Sequence of chain 1.A:
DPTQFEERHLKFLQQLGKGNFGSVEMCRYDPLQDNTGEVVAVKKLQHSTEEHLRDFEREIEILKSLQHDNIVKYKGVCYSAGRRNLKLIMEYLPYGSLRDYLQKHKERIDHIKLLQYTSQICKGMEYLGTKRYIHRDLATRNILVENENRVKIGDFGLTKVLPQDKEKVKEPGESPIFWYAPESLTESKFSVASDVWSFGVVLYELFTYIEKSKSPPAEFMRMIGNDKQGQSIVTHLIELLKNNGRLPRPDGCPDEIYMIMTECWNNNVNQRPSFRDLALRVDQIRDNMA

A protein and the small-molecule ligand that binds it are described below.
Small molecule (SMILES): CCc1cc(O)c(F)cc1-c1cc(N[C@@H](C)CO)c2nc(NCCCCCN(C)C)ncc2c1

Binding-site contacts:
Ligand atom C20 contacts residue PRO117 of chain 1.A at 3.6 Å (hydrophobic).
Ligand atom F contacts residue ASP178 of chain 1.A at 3.1 Å.
Ligand atom C24 contacts residue ALA64 of chain 1.A at 3.6 Å (hydrophobic).
Ligand atom C3 contacts residue GLU82 of chain 1.A at 3.4 Å.
Ligand atom N1 contacts residue LEU167 of chain 1.A at 3.7 Å.
Ligand atom C23 contacts residue LEU116 of chain 1.A at 3.6 Å (hydrophobic).
Ligand atom C5 contacts residue ASP178 of chain 1.A at 3.3 Å.
Ligand atom C4 contacts residue GLU82 of chain 1.A at 3.4 Å.
Ligand atom F contacts residue VAL95 of chain 1.A at 3.0 Å.
Ligand atom C17 contacts residue GLY119 of chain 1.A at 3.7 Å.
Ligand atom N4 contacts residue GLU114 of chain 1.A at 3.8 Å.
Ligand atom C1 contacts residue VAL47 of chain 1.A at 3.6 Å (hydrophobic).
Ligand atom C6 contacts residue VAL95 of chain 1.A at 3.7 Å (hydrophobic).
Ligand atom F contacts residue LEU86 of chain 1.A at 3.7 Å.
Ligand atom O contacts residue GLU82 of chain 1.A at 2.6 Å (salt-bridge).
Ligand atom O1 contacts residue ARG164 of chain 1.A at 3.2 Å (salt-bridge).
Ligand atom C contacts residue LYS66 of chain 1.A at 3.3 Å.
Ligand atom N4 contacts residue LEU116 of chain 1.A at 2.9 Å (h-bond).
Ligand atom C23 contacts residue GLU114 of chain 1.A at 3.2 Å.
Ligand atom C contacts residue VAL47 of chain 1.A at 3.8 Å (hydrophobic).
Ligand atom C24 contacts residue LEU167 of chain 1.A at 3.8 Å (hydrophobic).
Ligand atom C23 contacts residue ALA64 of chain 1.A at 3.6 Å (hydrophobic).
Ligand atom C1 contacts residue LYS66 of chain 1.A at 3.7 Å.
Ligand atom C18 contacts residue GLY119 of chain 1.A at 3.6 Å.
Ligand atom C22 contacts residue LYS127 of chain 1.A at 3.5 Å.
Ligand atom N2 contacts residue TYR115 of chain 1.A at 3.6 Å.
Ligand atom C17 contacts residue LEU116 of chain 1.A at 3.5 Å (hydrophobic).
Ligand atom C6 contacts residue ASP178 of chain 1.A at 3.6 Å.
Ligand atom C contacts residue MET113 of chain 1.A at 3.7 Å (hydrophobic).
Ligand atom F contacts residue PHE179 of chain 1.A at 3.2 Å.
Ligand atom C17 contacts residue TYR115 of chain 1.A at 3.7 Å (hydrophobic).
Ligand atom F contacts residue GLY177 of chain 1.A at 3.1 Å.
Ligand atom C5 contacts residue GLY177 of chain 1.A at 3.8 Å.
Ligand atom C16 contacts residue LEU116 of chain 1.A at 3.6 Å (hydrophobic).
Ligand atom O contacts residue LEU86 of chain 1.A at 3.2 Å.
Ligand atom O contacts residue PHE179 of chain 1.A at 3.2 Å (h-bond).
Ligand atom N4 contacts residue TYR115 of chain 1.A at 3.7 Å.
Ligand atom N2 contacts residue LEU116 of chain 1.A at 2.8 Å (h-bond).
Ligand atom C15 contacts residue LEU116 of chain 1.A at 3.6 Å (hydrophobic).
Ligand atom C5 contacts residue VAL95 of chain 1.A at 3.7 Å (hydrophobic).